Binding-site contacts:
Ligand atom CAL contacts residue LEU27 of chain 1.B at 4.3 Å (hydrophobic).
Ligand atom CAN contacts residue PHE6 of chain 1.B at 3.9 Å (hydrophobic).
Ligand atom CAM contacts residue LEU27 of chain 1.B at 3.5 Å (hydrophobic).
Ligand atom O contacts residue LEU27 of chain 1.B at 4.2 Å.
Ligand atom CAZ contacts residue PHE6 of chain 1.B at 4.1 Å (hydrophobic).
Ligand atom CAB contacts residue ALA5 of chain 1.B at 4.3 Å (hydrophobic).
Ligand atom OXT contacts residue ARG32 of chain 1.B at 3.1 Å (salt-bridge).
Ligand atom CAL contacts residue PHE6 of chain 1.B at 4.0 Å (hydrophobic).
Ligand atom OXT contacts residue LEU27 of chain 1.B at 3.7 Å.
Ligand atom CAO contacts residue PRO8 of chain 1.B at 3.9 Å (hydrophobic).
Ligand atom O contacts residue ARG32 of chain 1.B at 2.7 Å (salt-bridge).
Ligand atom CAB contacts residue PRO4 of chain 1.B at 3.7 Å (hydrophobic).
Ligand atom CAM contacts residue ALA26 of chain 1.B at 4.4 Å (hydrophobic).
Ligand atom CAL contacts residue ALA26 of chain 1.B at 3.8 Å (hydrophobic).
Ligand atom CBA contacts residue PHE6 of chain 1.B at 4.0 Å (hydrophobic).
Ligand atom OXT contacts residue PHE6 of chain 1.B at 3.5 Å.
Ligand atom OXT contacts residue PRO8 of chain 1.B at 3.5 Å.
Ligand atom CAB contacts residue ILE3 of chain 1.B at 4.2 Å (hydrophobic).
Ligand atom CAB contacts residue PHE6 of chain 1.B at 3.7 Å (hydrophobic).
Ligand atom C contacts residue LEU27 of chain 1.B at 3.6 Å (hydrophobic).
Ligand atom CAU contacts residue PRO8 of chain 1.B at 4.0 Å (hydrophobic).
Ligand atom CAM contacts residue PHE6 of chain 1.B at 4.0 Å (hydrophobic).
Ligand atom CAW contacts residue PHE6 of chain 1.B at 3.8 Å (hydrophobic).
Ligand atom CA contacts residue LEU27 of chain 1.B at 3.8 Å (hydrophobic).
Ligand atom CA contacts residue THR30 of chain 1.B at 3.0 Å.
Ligand atom N contacts residue THR30 of chain 1.B at 4.2 Å.
Ligand atom CAY contacts residue PRO8 of chain 1.B at 3.9 Å (hydrophobic).
Ligand atom OAS contacts residue PHE6 of chain 1.B at 3.6 Å.
Ligand atom CBA contacts residue LEU27 of chain 1.B at 4.1 Å (hydrophobic).
Ligand atom OAS contacts residue PRO4 of chain 1.B at 3.8 Å.
Ligand atom OAS contacts residue ILE3 of chain 1.B at 3.5 Å.
Ligand atom C contacts residue THR30 of chain 1.B at 3.8 Å.
Ligand atom C contacts residue ARG32 of chain 1.B at 3.3 Å.
Ligand atom N contacts residue LEU27 of chain 1.B at 4.2 Å.
Ligand atom CBA contacts residue THR30 of chain 1.B at 4.4 Å.
Ligand atom NAQ contacts residue PRO8 of chain 1.B at 3.5 Å.
Ligand atom O contacts residue THR30 of chain 1.B at 3.7 Å.
Ligand atom CAM contacts residue THR30 of chain 1.B at 4.3 Å.

Sequence of chain 1.B:
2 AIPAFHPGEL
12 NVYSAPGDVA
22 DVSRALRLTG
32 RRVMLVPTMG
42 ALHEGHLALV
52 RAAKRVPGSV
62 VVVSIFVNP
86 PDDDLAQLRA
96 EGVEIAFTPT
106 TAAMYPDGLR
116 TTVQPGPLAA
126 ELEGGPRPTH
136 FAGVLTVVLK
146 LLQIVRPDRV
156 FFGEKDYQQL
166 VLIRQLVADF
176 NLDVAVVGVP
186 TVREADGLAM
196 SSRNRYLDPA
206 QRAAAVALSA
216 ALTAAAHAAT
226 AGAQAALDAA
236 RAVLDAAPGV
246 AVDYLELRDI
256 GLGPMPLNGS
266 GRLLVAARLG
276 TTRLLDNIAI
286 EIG

The small molecule below binds the protein below.
Small molecule (SMILES): COc1ccc(S(=O)(=O)NC(=O)c2cc3cc(OC)ccc3n2CC(=O)O)cc1